This small molecule binds to this protein.
Small molecule (SMILES): CC(=O)N[C@@H]1[C@@H](O)[C@H](O)[C@@H](CO)O[C@H]1O

Sequence of chain 1.C:
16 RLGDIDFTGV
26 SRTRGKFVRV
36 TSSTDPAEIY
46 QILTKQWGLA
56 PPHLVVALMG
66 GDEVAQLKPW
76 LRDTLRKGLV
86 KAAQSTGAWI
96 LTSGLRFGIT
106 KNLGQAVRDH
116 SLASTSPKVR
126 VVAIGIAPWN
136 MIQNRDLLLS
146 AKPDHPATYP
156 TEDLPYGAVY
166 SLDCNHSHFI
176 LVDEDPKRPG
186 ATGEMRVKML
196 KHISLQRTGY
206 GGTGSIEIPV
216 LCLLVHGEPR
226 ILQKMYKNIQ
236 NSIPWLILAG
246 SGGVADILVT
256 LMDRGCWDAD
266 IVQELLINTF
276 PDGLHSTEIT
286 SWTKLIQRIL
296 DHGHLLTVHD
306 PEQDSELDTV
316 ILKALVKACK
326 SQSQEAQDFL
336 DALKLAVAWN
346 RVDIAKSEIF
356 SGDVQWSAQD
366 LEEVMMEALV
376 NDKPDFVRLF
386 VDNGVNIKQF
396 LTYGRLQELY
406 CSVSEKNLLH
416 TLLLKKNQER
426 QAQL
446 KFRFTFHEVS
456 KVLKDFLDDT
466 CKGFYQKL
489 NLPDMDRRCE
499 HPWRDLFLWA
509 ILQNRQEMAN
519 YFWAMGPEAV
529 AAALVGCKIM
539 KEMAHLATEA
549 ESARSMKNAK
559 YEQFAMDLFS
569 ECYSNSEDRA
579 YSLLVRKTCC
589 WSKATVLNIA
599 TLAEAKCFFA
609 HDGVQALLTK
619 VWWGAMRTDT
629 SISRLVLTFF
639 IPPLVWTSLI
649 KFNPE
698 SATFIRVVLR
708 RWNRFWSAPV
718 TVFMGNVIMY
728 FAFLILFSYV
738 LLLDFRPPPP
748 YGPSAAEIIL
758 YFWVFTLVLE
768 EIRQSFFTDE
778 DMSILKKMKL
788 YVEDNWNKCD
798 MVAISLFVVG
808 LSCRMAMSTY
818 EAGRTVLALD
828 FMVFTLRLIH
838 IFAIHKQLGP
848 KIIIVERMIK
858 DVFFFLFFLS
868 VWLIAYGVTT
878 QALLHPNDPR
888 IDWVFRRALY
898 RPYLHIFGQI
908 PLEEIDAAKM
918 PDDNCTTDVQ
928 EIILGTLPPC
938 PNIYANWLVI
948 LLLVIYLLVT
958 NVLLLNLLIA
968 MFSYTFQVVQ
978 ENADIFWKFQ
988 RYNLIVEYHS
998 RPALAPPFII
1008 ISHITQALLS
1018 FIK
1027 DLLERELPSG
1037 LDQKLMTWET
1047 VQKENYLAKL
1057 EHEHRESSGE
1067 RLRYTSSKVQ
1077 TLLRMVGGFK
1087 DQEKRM

Binding-site contacts:
Ligand atom O5 contacts residue ASN921 of chain 1.C at 2.4 Å (h-bond).
Ligand atom O7 contacts residue ASN921 of chain 1.C at 3.8 Å.
Ligand atom C2 contacts residue ASN921 of chain 1.C at 2.4 Å.
Ligand atom C5 contacts residue ASN921 of chain 1.C at 3.7 Å.
Ligand atom C3 contacts residue ASN921 of chain 1.C at 3.8 Å.
Ligand atom C7 contacts residue ASN921 of chain 1.C at 3.2 Å.
Ligand atom C1 contacts residue ASN921 of chain 1.C at 1.4 Å.
Ligand atom C8 contacts residue ASN921 of chain 1.C at 3.5 Å.
Ligand atom N2 contacts residue ASN921 of chain 1.C at 2.9 Å (h-bond).
Ligand atom C4 contacts residue ASN921 of chain 1.C at 4.2 Å.